Sequence of chain 2.A:
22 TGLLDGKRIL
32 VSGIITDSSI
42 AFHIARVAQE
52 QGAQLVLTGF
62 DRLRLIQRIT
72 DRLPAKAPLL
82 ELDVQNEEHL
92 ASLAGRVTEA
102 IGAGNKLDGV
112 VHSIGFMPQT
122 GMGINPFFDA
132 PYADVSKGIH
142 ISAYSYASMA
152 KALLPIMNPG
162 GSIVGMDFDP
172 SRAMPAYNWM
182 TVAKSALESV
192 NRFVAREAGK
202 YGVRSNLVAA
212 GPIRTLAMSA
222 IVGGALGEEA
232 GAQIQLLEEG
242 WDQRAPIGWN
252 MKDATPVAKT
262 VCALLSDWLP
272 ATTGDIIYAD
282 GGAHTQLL

This small molecule binds to this protein.
Small molecule (SMILES): N#Cc1ccccc1Oc1ccc(Cn2cc(C3CC3)nn2)cc1O

Binding-site contacts:
Ligand atom NAA contacts residue NAD1 of chain 2.B at 3.4 Å (h-bond).
Ligand atom CAT contacts residue ALA218 of chain 2.A at 3.7 Å (hydrophobic).
Ligand atom CAH contacts residue NAD1 of chain 2.B at 3.1 Å.
Ligand atom NAA contacts residue GLY116 of chain 2.A at 3.2 Å (h-bond).
Ligand atom CAK contacts residue PHE169 of chain 2.A at 3.5 Å (hydrophobic).
Ligand atom CAF contacts residue PHE117 of chain 2.A at 3.6 Å (hydrophobic).
Ligand atom CAE contacts residue MET123 of chain 2.A at 3.0 Å (hydrophobic).
Ligand atom CAW contacts residue NAD1 of chain 2.B at 3.8 Å.
Ligand atom CAN contacts residue PHE169 of chain 2.A at 3.7 Å (hydrophobic).
Ligand atom CAC contacts residue GLY116 of chain 2.A at 3.5 Å.
Ligand atom CAL contacts residue LEU238 of chain 2.A at 3.8 Å (hydrophobic).
Ligand atom CAR contacts residue TYR178 of chain 2.A at 3.4 Å (hydrophobic).
Ligand atom CAW contacts residue ALA218 of chain 2.A at 3.8 Å (hydrophobic).
Ligand atom NAP contacts residue MET219 of chain 2.A at 3.8 Å.
Ligand atom CAF contacts residue GLY116 of chain 2.A at 3.7 Å.
Ligand atom NAY contacts residue PHE169 of chain 2.A at 3.7 Å.
Ligand atom CAC contacts residue ALA218 of chain 2.A at 3.4 Å (hydrophobic).
Ligand atom CAD contacts residue MET123 of chain 2.A at 3.7 Å (hydrophobic).
Ligand atom CAN contacts residue NAD1 of chain 2.B at 3.2 Å.
Ligand atom NAO contacts residue GLU239 of chain 2.A at 2.9 Å (salt-bridge).
Ligand atom CAV contacts residue NAD1 of chain 2.B at 3.5 Å.
Ligand atom NAA contacts residue ALA218 of chain 2.A at 3.6 Å.
Ligand atom OAB contacts residue TYR178 of chain 2.A at 2.5 Å (h-bond).
Ligand atom NAP contacts residue PRO213 of chain 2.A at 3.7 Å.
Ligand atom CAI contacts residue NAD1 of chain 2.B at 3.5 Å.
Ligand atom OAQ contacts residue ALA218 of chain 2.A at 3.5 Å.
Ligand atom CAG contacts residue MET123 of chain 2.A at 3.8 Å (hydrophobic).
Ligand atom CAE contacts residue MET181 of chain 2.A at 3.6 Å (hydrophobic).
Ligand atom OAB contacts residue NAD1 of chain 2.B at 2.6 Å (h-bond).
Ligand atom CAJ contacts residue NAD1 of chain 2.B at 3.6 Å.
Ligand atom CAD contacts residue MET181 of chain 2.A at 3.6 Å (hydrophobic).
Ligand atom CAF contacts residue MET181 of chain 2.A at 3.8 Å (hydrophobic).
Ligand atom CAJ contacts residue TYR178 of chain 2.A at 3.5 Å (hydrophobic).
Ligand atom CAR contacts residue NAD1 of chain 2.B at 3.4 Å.
Ligand atom OAQ contacts residue NAD1 of chain 2.B at 3.3 Å (h-bond).
Ligand atom CAS contacts residue NAD1 of chain 2.B at 3.3 Å.
Ligand atom CAC contacts residue NAD1 of chain 2.B at 3.6 Å.
Ligand atom CAL contacts residue PRO176 of chain 2.A at 3.3 Å (hydrophobic).
Ligand atom NAP contacts residue GLU239 of chain 2.A at 3.6 Å (salt-bridge).
Ligand atom CAM contacts residue ILE222 of chain 2.A at 3.6 Å (hydrophobic).